Sequence of chain 1.E:
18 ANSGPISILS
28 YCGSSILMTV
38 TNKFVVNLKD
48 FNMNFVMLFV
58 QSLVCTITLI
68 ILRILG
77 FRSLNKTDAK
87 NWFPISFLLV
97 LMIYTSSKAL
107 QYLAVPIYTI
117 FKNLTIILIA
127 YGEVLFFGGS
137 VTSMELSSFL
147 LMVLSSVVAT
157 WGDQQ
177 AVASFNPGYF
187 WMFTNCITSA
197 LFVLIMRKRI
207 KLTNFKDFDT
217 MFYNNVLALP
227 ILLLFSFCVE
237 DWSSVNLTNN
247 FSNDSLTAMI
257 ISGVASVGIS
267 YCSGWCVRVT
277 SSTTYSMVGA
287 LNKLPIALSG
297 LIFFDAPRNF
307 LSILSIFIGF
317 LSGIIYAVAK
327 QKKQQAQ

Binding-site contacts:
Ligand atom O3' contacts residue TYR28 of chain 1.E at 3.3 Å (h-bond).
Ligand atom O6 contacts residue SER266 of chain 1.E at 3.6 Å (h-bond).
Ligand atom O2' contacts residue SER269 of chain 1.E at 2.6 Å (h-bond).
Ligand atom O2' contacts residue TYR281 of chain 1.E at 3.3 Å (h-bond).
Ligand atom O3B contacts residue GLY285 of chain 1.E at 4.0 Å.
Ligand atom C3' contacts residue TYR28 of chain 1.E at 4.0 Å (hydrophobic).
Ligand atom C2' contacts residue ILE265 of chain 1.E at 4.0 Å (hydrophobic).
Ligand atom N7 contacts residue ILE265 of chain 1.E at 4.0 Å.
Ligand atom N3 contacts residue SER269 of chain 1.E at 3.8 Å.
Ligand atom C6 contacts residue SER266 of chain 1.E at 3.8 Å.
Ligand atom O3B contacts residue SER32 of chain 1.E at 3.6 Å.
Ligand atom C1' contacts residue TYR281 of chain 1.E at 3.9 Å (hydrophobic).
Ligand atom O1B contacts residue LYS289 of chain 1.E at 3.2 Å (salt-bridge).
Ligand atom O3' contacts residue TYR281 of chain 1.E at 2.6 Å (h-bond).
Ligand atom N2 contacts residue SER266 of chain 1.E at 3.9 Å.
Ligand atom O2' contacts residue TYR28 of chain 1.E at 3.8 Å.
Ligand atom N2 contacts residue SER269 of chain 1.E at 3.5 Å.
Ligand atom PA contacts residue MET35 of chain 1.E at 3.3 Å.
Ligand atom O6A contacts residue LYS289 of chain 1.E at 3.5 Å.
Ligand atom N9 contacts residue ILE265 of chain 1.E at 4.0 Å.
Ligand atom O6A contacts residue GLY285 of chain 1.E at 3.9 Å.
Ligand atom C61 contacts residue LYS289 of chain 1.E at 4.0 Å.
Ligand atom O1A contacts residue MET35 of chain 1.E at 3.1 Å.
Ligand atom C4 contacts residue ILE265 of chain 1.E at 4.1 Å (hydrophobic).
Ligand atom C2' contacts residue TYR281 of chain 1.E at 3.9 Å (hydrophobic).
Ligand atom C2 contacts residue SER269 of chain 1.E at 4.0 Å.
Ligand atom C8 contacts residue ILE265 of chain 1.E at 3.9 Å (hydrophobic).
Ligand atom O3B contacts residue TYR28 of chain 1.E at 3.7 Å.
Ligand atom C6 contacts residue ASN221 of chain 1.E at 3.7 Å.
Ligand atom C5 contacts residue ILE265 of chain 1.E at 4.1 Å (hydrophobic).
Ligand atom C3' contacts residue TYR281 of chain 1.E at 3.8 Å (hydrophobic).
Ligand atom PB contacts residue LYS289 of chain 1.E at 3.2 Å.
Ligand atom O3A contacts residue LYS289 of chain 1.E at 3.3 Å (salt-bridge).
Ligand atom O3A contacts residue MET35 of chain 1.E at 4.0 Å.
Ligand atom C2' contacts residue SER269 of chain 1.E at 4.0 Å.
Ligand atom O21 contacts residue TYR114 of chain 1.E at 3.1 Å (h-bond).
Ligand atom O3B contacts residue LYS289 of chain 1.E at 2.7 Å (salt-bridge).
Ligand atom O2A contacts residue MET35 of chain 1.E at 2.6 Å.
Ligand atom O2' contacts residue ILE265 of chain 1.E at 4.0 Å.
Ligand atom O6 contacts residue ASN221 of chain 1.E at 2.5 Å (h-bond).

The small molecule below binds the protein below.
Small molecule (SMILES): Nc1nc2c(ncn2[C@@H]2O[C@H](CO[P](=O)(O)O[P](=O)(O)O[C@H]3O[C@H](CO)[C@@H](O)[C@H](O)[C@@H]3O)[C@@H](O)[C@H]2O)c(=O)[nH]1